Binding-site contacts:
Ligand atom C2 contacts residue ASN1095 of chain 1.C at 2.5 Å.
Ligand atom C6 contacts residue PHE1100 of chain 1.C at 4.1 Å (hydrophobic).
Ligand atom C7 contacts residue ASN1095 of chain 1.C at 3.0 Å.
Ligand atom C4 contacts residue HIS1098 of chain 1.C at 4.3 Å.
Ligand atom C3 contacts residue ASN1095 of chain 1.C at 3.8 Å.
Ligand atom C5 contacts residue HIS1098 of chain 1.C at 3.6 Å.
Ligand atom O5 contacts residue ASN1095 of chain 1.C at 2.4 Å (h-bond).
Ligand atom C8 contacts residue ASN1095 of chain 1.C at 3.2 Å.
Ligand atom C5 contacts residue PHE1100 of chain 1.C at 4.2 Å (hydrophobic).
Ligand atom O5 contacts residue PHE1100 of chain 1.C at 3.4 Å.
Ligand atom O5 contacts residue HIS1098 of chain 1.C at 4.2 Å.
Ligand atom C1 contacts residue HIS1098 of chain 1.C at 4.3 Å.
Ligand atom C5 contacts residue ASN1095 of chain 1.C at 3.7 Å.
Ligand atom C6 contacts residue HIS1098 of chain 1.C at 4.2 Å.
Ligand atom C1 contacts residue THR1097 of chain 1.C at 4.4 Å.
Ligand atom O7 contacts residue ASN1095 of chain 1.C at 2.7 Å (h-bond).
Ligand atom C4 contacts residue ASN1095 of chain 1.C at 4.2 Å.
Ligand atom O4 contacts residue HIS1098 of chain 1.C at 3.8 Å.
Ligand atom O6 contacts residue HIS1098 of chain 1.C at 4.0 Å.
Ligand atom C1 contacts residue ASN1095 of chain 1.C at 1.4 Å.
Ligand atom N2 contacts residue ASN1095 of chain 1.C at 2.9 Å (h-bond).
Ligand atom C1 contacts residue PHE1100 of chain 1.C at 4.1 Å (hydrophobic).

Sequence of chain 1.C:
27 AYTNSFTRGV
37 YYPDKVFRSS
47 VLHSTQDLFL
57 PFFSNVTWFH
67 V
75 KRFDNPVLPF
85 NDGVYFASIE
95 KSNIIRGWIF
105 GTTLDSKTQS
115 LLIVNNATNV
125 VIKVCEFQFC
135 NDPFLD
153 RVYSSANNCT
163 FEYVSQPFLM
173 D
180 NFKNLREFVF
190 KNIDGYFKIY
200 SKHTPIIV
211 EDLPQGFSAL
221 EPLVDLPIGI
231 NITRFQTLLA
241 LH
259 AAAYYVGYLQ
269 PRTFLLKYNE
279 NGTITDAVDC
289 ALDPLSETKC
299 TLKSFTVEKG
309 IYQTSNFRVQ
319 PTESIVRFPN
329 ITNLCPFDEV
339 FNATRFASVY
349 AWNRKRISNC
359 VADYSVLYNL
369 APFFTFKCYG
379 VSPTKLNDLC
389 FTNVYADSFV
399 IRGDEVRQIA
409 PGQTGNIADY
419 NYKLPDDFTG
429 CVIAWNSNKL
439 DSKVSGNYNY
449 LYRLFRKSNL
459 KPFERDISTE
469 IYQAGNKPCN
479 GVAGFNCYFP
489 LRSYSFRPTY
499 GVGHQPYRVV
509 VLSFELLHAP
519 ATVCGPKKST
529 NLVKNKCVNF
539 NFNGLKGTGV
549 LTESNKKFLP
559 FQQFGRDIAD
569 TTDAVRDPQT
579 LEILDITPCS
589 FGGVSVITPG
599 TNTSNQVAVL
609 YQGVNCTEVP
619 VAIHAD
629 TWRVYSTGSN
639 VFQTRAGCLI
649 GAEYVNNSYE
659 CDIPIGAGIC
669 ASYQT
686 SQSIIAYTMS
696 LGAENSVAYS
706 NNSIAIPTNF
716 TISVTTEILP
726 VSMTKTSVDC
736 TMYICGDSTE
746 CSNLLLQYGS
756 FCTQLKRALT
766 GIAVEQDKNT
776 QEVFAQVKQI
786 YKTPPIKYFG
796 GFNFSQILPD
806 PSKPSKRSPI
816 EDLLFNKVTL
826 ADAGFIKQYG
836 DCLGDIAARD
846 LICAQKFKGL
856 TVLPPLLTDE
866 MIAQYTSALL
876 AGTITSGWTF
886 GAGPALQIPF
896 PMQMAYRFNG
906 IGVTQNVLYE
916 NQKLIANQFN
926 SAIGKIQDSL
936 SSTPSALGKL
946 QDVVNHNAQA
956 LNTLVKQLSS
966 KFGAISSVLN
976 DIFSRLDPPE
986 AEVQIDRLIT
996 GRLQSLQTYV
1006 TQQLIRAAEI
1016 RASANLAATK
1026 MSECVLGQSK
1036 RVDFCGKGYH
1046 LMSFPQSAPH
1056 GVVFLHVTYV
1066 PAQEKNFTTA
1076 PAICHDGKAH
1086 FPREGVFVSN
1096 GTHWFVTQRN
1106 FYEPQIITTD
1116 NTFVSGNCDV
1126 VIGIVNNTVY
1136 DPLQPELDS

The protein below binds the small molecule below.
Small molecule (SMILES): CC(=O)N[C@@H]1[C@@H](O)[C@H](O)[C@@H](CO)O[C@H]1O